Sequence of chain 1.A:
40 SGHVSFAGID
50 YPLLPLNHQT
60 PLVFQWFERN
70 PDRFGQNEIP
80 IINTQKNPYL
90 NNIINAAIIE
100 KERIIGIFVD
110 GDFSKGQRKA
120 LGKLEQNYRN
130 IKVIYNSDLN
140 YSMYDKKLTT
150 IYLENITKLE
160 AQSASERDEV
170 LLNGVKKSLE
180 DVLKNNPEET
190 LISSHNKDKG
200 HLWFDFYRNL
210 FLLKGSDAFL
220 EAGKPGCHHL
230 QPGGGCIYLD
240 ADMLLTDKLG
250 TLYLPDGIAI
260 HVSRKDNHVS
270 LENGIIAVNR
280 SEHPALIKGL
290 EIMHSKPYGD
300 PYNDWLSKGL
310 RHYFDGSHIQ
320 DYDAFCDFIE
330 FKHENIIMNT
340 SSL

Binding-site contacts:
Ligand atom O contacts residue SER341 of chain 1.A at 4.2 Å.
Ligand atom N contacts residue ASN338 of chain 1.A at 3.8 Å.
Ligand atom OXT contacts residue SER341 of chain 1.A at 3.6 Å.
Ligand atom CD contacts residue GLU271 of chain 1.A at 4.2 Å.
Ligand atom CA contacts residue UDP1 of chain 1.D at 3.9 Å.
Ligand atom CD contacts residue MN1 of chain 1.C at 3.8 Å.
Ligand atom NH1 contacts residue GLY273 of chain 1.A at 2.9 Å (h-bond).
Ligand atom CG contacts residue ASN338 of chain 1.A at 3.6 Å.
Ligand atom CD contacts residue UDP1 of chain 1.D at 2.8 Å.
Ligand atom NH2 contacts residue ASN338 of chain 1.A at 3.2 Å.
Ligand atom CZ contacts residue GLU271 of chain 1.A at 3.3 Å.
Ligand atom CB contacts residue SER341 of chain 1.A at 4.3 Å.
Ligand atom NH1 contacts residue GLU271 of chain 1.A at 3.0 Å (salt-bridge).
Ligand atom CG contacts residue GLU271 of chain 1.A at 3.5 Å.
Ligand atom C contacts residue SER341 of chain 1.A at 3.8 Å.
Ligand atom NH2 contacts residue ASP239 of chain 1.A at 3.8 Å.
Ligand atom CZ contacts residue ASN338 of chain 1.A at 4.1 Å.
Ligand atom NH1 contacts residue ASN272 of chain 1.A at 3.3 Å (h-bond).
Ligand atom CZ contacts residue ASP239 of chain 1.A at 3.7 Å.
Ligand atom NE contacts residue ASP239 of chain 1.A at 4.2 Å.
Ligand atom CZ contacts residue GLY273 of chain 1.A at 4.0 Å.
Ligand atom CA contacts residue SER341 of chain 1.A at 4.2 Å.
Ligand atom CA contacts residue ASN338 of chain 1.A at 4.2 Å.
Ligand atom NH1 contacts residue ASP239 of chain 1.A at 3.9 Å.
Ligand atom NE contacts residue ASN338 of chain 1.A at 4.1 Å.
Ligand atom CD contacts residue ASN338 of chain 1.A at 3.2 Å.
Ligand atom N contacts residue SER340 of chain 1.A at 3.7 Å.
Ligand atom CG contacts residue UDP1 of chain 1.D at 4.0 Å.
Ligand atom NH2 contacts residue HIS260 of chain 1.A at 3.3 Å (h-bond).
Ligand atom N contacts residue UDP1 of chain 1.D at 3.1 Å (h-bond).
Ligand atom N contacts residue MN1 of chain 1.C at 4.0 Å.
Ligand atom NH2 contacts residue GLU271 of chain 1.A at 4.1 Å.
Ligand atom N contacts residue SER341 of chain 1.A at 3.8 Å.
Ligand atom NE contacts residue GLU271 of chain 1.A at 3.3 Å (salt-bridge).
Ligand atom CB contacts residue UDP1 of chain 1.D at 4.1 Å.
Ligand atom CZ contacts residue ASN272 of chain 1.A at 4.3 Å.
Ligand atom NH1 contacts residue HIS260 of chain 1.A at 3.8 Å.
Ligand atom NE contacts residue UDP1 of chain 1.D at 3.6 Å.
Ligand atom CB contacts residue ASN338 of chain 1.A at 3.0 Å.
Ligand atom CZ contacts residue HIS260 of chain 1.A at 3.9 Å.

This protein binds this small molecule.
Small molecule (SMILES): NC(=[NH2+])NCCC[C@H](N)C(=O)O